Sequence of chain 1.C:
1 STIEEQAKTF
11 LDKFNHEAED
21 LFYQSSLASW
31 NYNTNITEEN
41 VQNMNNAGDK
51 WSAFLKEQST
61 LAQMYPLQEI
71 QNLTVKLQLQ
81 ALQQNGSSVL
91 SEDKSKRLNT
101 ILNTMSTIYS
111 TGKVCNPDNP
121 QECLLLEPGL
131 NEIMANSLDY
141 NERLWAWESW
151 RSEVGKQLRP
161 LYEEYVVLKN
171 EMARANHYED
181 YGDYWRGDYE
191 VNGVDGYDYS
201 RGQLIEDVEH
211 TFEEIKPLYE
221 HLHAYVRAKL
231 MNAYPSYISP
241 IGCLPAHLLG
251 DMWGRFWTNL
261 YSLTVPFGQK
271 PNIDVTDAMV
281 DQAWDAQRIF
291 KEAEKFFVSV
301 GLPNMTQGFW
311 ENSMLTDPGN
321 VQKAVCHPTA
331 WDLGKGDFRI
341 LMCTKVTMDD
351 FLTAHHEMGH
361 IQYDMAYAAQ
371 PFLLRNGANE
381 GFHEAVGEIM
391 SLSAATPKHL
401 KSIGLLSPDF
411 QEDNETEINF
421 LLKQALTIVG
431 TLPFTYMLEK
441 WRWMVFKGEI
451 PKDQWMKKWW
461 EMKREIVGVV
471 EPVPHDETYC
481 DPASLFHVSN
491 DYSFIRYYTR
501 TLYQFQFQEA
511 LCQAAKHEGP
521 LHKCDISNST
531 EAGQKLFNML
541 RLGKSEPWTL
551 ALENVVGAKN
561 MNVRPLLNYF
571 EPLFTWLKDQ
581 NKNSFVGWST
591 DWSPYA

Binding-site contacts:
Ligand atom O3 contacts residue SER402 of chain 1.C at 4.1 Å.
Ligand atom C7 contacts residue ASN528 of chain 1.C at 3.4 Å.
Ligand atom O7 contacts residue ASN528 of chain 1.C at 3.5 Å (h-bond).
Ligand atom C8 contacts residue ASN528 of chain 1.C at 4.5 Å.
Ligand atom C3 contacts residue SER402 of chain 1.C at 4.1 Å.
Ligand atom C2 contacts residue ASN528 of chain 1.C at 2.5 Å.
Ligand atom N2 contacts residue SER402 of chain 1.C at 4.4 Å.
Ligand atom N2 contacts residue ASN528 of chain 1.C at 2.9 Å (h-bond).
Ligand atom C5 contacts residue ASN528 of chain 1.C at 3.7 Å.
Ligand atom O5 contacts residue ASN528 of chain 1.C at 2.4 Å (h-bond).
Ligand atom C3 contacts residue ASN528 of chain 1.C at 3.8 Å.
Ligand atom C1 contacts residue ASN528 of chain 1.C at 1.4 Å.
Ligand atom C4 contacts residue ASN528 of chain 1.C at 4.2 Å.
Ligand atom C8 contacts residue ASP525 of chain 1.C at 4.0 Å.

A protein and the small-molecule ligand that binds it are described below.
Small molecule (SMILES): CC(=O)N[C@@H]1[C@@H](O)[C@H](O)[C@@H](CO)O[C@H]1O